Binding-site contacts:
Ligand atom CAF contacts residue LEU138 of chain 1.B at 4.0 Å (hydrophobic).
Ligand atom CAJ contacts residue PHE222 of chain 1.B at 4.0 Å (hydrophobic).
Ligand atom CAS contacts residue TRP185 of chain 1.B at 3.5 Å (hydrophobic).
Ligand atom OAC contacts residue PRO131 of chain 1.B at 4.0 Å.
Ligand atom CAR contacts residue ASN134 of chain 1.B at 3.4 Å.
Ligand atom OAP contacts residue HIS243 of chain 1.B at 3.4 Å (h-bond).
Ligand atom CAM contacts residue PHE244 of chain 1.B at 3.8 Å (hydrophobic).
Ligand atom CAR contacts residue PRO190 of chain 1.B at 4.0 Å (hydrophobic).
Ligand atom CAH contacts residue PRO190 of chain 1.B at 4.0 Å (hydrophobic).
Ligand atom CAA contacts residue ASP34 of chain 1.B at 4.0 Å.
Ligand atom CAL contacts residue MET153 of chain 1.B at 3.8 Å (hydrophobic).
Ligand atom OAE contacts residue TYR160 of chain 1.B at 3.8 Å.
Ligand atom CAO contacts residue SER157 of chain 1.B at 3.7 Å.
Ligand atom OAP contacts residue ALA105 of chain 1.B at 3.9 Å.
Ligand atom OAB contacts residue GLY35 of chain 1.B at 2.9 Å (h-bond).
Ligand atom CAL contacts residue SER157 of chain 1.B at 3.9 Å.
Ligand atom OAC contacts residue PRO194 of chain 1.B at 3.3 Å.
Ligand atom CAN contacts residue HIS243 of chain 1.B at 3.9 Å.
Ligand atom CAV contacts residue HIS243 of chain 1.B at 3.5 Å.
Ligand atom CAA contacts residue GLY35 of chain 1.B at 4.0 Å.
Ligand atom CAI contacts residue ASN134 of chain 1.B at 3.4 Å.
Ligand atom CAI contacts residue PRO131 of chain 1.B at 3.8 Å (hydrophobic).
Ligand atom OAD contacts residue TYR189 of chain 1.B at 3.5 Å.
Ligand atom CAH contacts residue ILE193 of chain 1.B at 3.7 Å (hydrophobic).
Ligand atom OAB contacts residue TRP185 of chain 1.B at 3.9 Å.
Ligand atom OAB contacts residue ALA105 of chain 1.B at 3.2 Å.
Ligand atom OAD contacts residue SER106 of chain 1.B at 3.1 Å (h-bond).
Ligand atom OAD contacts residue GLY35 of chain 1.B at 3.9 Å.
Ligand atom CAI contacts residue LEU138 of chain 1.B at 3.9 Å (hydrophobic).
Ligand atom CAU contacts residue TRP185 of chain 1.B at 3.8 Å (hydrophobic).
Ligand atom OAC contacts residue ASN134 of chain 1.B at 2.6 Å (h-bond).
Ligand atom OAD contacts residue TRP185 of chain 1.B at 3.0 Å (h-bond).
Ligand atom CAM contacts residue HIS243 of chain 1.B at 3.1 Å.
Ligand atom CAU contacts residue ALA105 of chain 1.B at 3.8 Å (hydrophobic).
Ligand atom CAR contacts residue PRO131 of chain 1.B at 4.0 Å (hydrophobic).
Ligand atom CAA contacts residue LEU36 of chain 1.B at 3.4 Å (hydrophobic).
Ligand atom CAQ contacts residue ALA105 of chain 1.B at 3.3 Å (hydrophobic).
Ligand atom OAC contacts residue PRO190 of chain 1.B at 3.5 Å.
Ligand atom CAG contacts residue HIS243 of chain 1.B at 3.8 Å.
Ligand atom OAB contacts residue SER106 of chain 1.B at 3.5 Å (h-bond).

Sequence of chain 1.B:
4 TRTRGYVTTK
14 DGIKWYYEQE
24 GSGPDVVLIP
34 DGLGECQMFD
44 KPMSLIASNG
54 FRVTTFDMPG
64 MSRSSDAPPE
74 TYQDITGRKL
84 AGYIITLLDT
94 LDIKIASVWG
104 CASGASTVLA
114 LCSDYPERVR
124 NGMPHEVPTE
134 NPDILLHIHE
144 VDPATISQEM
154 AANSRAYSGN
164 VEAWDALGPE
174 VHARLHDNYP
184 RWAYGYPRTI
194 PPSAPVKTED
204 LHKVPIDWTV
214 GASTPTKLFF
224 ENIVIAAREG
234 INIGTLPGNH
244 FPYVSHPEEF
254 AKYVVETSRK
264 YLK

A small-molecule ligand and the protein it binds are described below.
Small molecule (SMILES): C[C@H]1CCC[C@H](O)CCC/C=C/c2cc(O)cc(O)c2C(=O)O1